Binding-site contacts:
Ligand atom O2B contacts residue SER94 of chain 1.A at 3.7 Å.
Ligand atom C5' contacts residue SER94 of chain 1.A at 3.7 Å.
Ligand atom N3 contacts residue ALA87 of chain 1.A at 3.7 Å.
Ligand atom O2G contacts residue GLY92 of chain 1.A at 2.5 Å (h-bond).
Ligand atom O3A contacts residue GLY88 of chain 1.A at 3.2 Å (h-bond).
Ligand atom PB contacts residue SER94 of chain 1.A at 3.8 Å.
Ligand atom O1B contacts residue SER93 of chain 1.A at 3.5 Å.
Ligand atom N6 contacts residue ASN58 of chain 1.A at 3.1 Å (h-bond).
Ligand atom C6 contacts residue SER97 of chain 1.A at 3.5 Å.
Ligand atom PB contacts residue SER93 of chain 1.A at 3.8 Å.
Ligand atom C8 contacts residue VAL59 of chain 1.A at 3.4 Å (hydrophobic).
Ligand atom N1 contacts residue LYS83 of chain 1.A at 2.8 Å (salt-bridge).
Ligand atom O2B contacts residue ALA87 of chain 1.A at 3.3 Å.
Ligand atom O1G contacts residue THR1 of chain 1.B at 3.4 Å (h-bond).
Ligand atom PG contacts residue GLY92 of chain 1.A at 3.7 Å.
Ligand atom N1 contacts residue ILE51 of chain 1.A at 3.7 Å.
Ligand atom C2 contacts residue LYS83 of chain 1.A at 3.4 Å.
Ligand atom O1B contacts residue SER94 of chain 1.A at 2.4 Å (h-bond).
Ligand atom O2B contacts residue SER93 of chain 1.A at 3.0 Å.
Ligand atom C8 contacts residue LYS57 of chain 1.A at 3.5 Å.
Ligand atom O1G contacts residue THR179 of chain 1.A at 3.4 Å (h-bond).
Ligand atom C5 contacts residue ILE51 of chain 1.A at 3.6 Å (hydrophobic).
Ligand atom N6 contacts residue SER97 of chain 1.A at 2.8 Å (h-bond).
Ligand atom O2' contacts residue PRO52 of chain 1.A at 3.5 Å.
Ligand atom O2A contacts residue THR179 of chain 1.A at 3.7 Å.
Ligand atom O1B contacts residue ALA95 of chain 1.A at 3.7 Å.
Ligand atom O1A contacts residue GLY88 of chain 1.A at 2.9 Å (h-bond).
Ligand atom N1 contacts residue SER97 of chain 1.A at 3.6 Å.
Ligand atom O2B contacts residue GLY88 of chain 1.A at 3.1 Å (h-bond).
Ligand atom C2 contacts residue SER93 of chain 1.A at 3.8 Å.
Ligand atom N3B contacts residue GLY92 of chain 1.A at 3.7 Å.
Ligand atom C8 contacts residue ASN58 of chain 1.A at 3.5 Å.
Ligand atom PA contacts residue GLY88 of chain 1.A at 3.6 Å.
Ligand atom O2G contacts residue GLY90 of chain 1.A at 3.0 Å.
Ligand atom O2G contacts residue LEU91 of chain 1.A at 3.0 Å (h-bond).
Ligand atom N7 contacts residue VAL59 of chain 1.A at 3.0 Å (h-bond).
Ligand atom O3G contacts residue GLY90 of chain 1.A at 3.0 Å (h-bond).
Ligand atom N7 contacts residue ASN58 of chain 1.A at 3.3 Å (h-bond).
Ligand atom C2 contacts residue ILE51 of chain 1.A at 3.7 Å (hydrophobic).
Ligand atom C2 contacts residue SER94 of chain 1.A at 3.6 Å.

A small-molecule ligand and the protein it binds are described below.
Small molecule (SMILES): Nc1ncnc2c1ncn2[C@@H]1O[C@H](CO[P](=O)(O)O[P](=O)(O)NP(=O)(O)O)[C@@H](O)[C@H]1O

Sequence of chain 1.A:
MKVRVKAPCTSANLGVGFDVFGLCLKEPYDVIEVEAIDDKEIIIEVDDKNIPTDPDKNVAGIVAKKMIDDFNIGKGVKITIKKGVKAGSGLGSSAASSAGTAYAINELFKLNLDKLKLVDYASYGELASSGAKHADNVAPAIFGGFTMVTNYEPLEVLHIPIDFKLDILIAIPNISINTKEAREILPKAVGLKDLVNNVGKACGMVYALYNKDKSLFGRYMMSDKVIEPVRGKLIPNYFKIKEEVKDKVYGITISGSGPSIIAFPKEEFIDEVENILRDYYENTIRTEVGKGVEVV